This protein binds this small molecule.
Small molecule (SMILES): O=P(O)(O)OC[C@H]1O[C@H](O)[C@H](O)[C@@H](O)[C@@H]1O

Sequence of chain 1.I:
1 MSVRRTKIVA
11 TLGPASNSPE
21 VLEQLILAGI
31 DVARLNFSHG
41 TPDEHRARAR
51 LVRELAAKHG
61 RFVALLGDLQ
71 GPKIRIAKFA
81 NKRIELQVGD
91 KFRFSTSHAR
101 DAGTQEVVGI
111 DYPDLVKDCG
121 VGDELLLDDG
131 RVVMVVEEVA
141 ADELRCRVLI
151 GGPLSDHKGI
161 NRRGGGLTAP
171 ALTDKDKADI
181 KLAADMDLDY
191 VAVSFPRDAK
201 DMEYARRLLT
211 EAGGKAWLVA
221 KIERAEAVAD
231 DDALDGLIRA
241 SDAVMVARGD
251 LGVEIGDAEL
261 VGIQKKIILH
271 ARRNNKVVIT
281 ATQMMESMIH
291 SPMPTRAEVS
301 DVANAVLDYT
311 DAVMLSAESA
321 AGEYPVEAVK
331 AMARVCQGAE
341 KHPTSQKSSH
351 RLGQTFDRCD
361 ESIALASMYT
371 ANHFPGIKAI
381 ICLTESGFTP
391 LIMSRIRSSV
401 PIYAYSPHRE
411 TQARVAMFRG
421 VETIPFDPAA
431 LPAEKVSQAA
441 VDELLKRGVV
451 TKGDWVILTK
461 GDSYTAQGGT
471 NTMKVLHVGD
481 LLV

Binding-site contacts:
Ligand atom O3P contacts residue THR384 of chain 1.I at 2.3 Å (h-bond).
Ligand atom C1 contacts residue THR384 of chain 1.I at 3.7 Å.
Ligand atom C5 contacts residue GLU385 of chain 1.I at 3.9 Å.
Ligand atom C5 contacts residue ALA466 of chain 1.I at 3.6 Å (hydrophobic).
Ligand atom C3 contacts residue SER463 of chain 1.I at 3.3 Å.
Ligand atom O2P contacts residue GLN467 of chain 1.I at 3.0 Å.
Ligand atom O4 contacts residue THR470 of chain 1.I at 3.9 Å.
Ligand atom O4 contacts residue ALA466 of chain 1.I at 3.2 Å (h-bond).
Ligand atom O5 contacts residue THR384 of chain 1.I at 3.2 Å.
Ligand atom O3 contacts residue ASP462 of chain 1.I at 3.8 Å.
Ligand atom O2 contacts residue TYR464 of chain 1.I at 3.3 Å.
Ligand atom O2 contacts residue LEU383 of chain 1.I at 3.5 Å.
Ligand atom O4 contacts residue GLY469 of chain 1.I at 3.5 Å (h-bond).
Ligand atom C4 contacts residue ALA466 of chain 1.I at 3.9 Å (hydrophobic).
Ligand atom O2P contacts residue PHE388 of chain 1.I at 3.9 Å.
Ligand atom O2P contacts residue SER386 of chain 1.I at 2.5 Å (h-bond).
Ligand atom P contacts residue THR384 of chain 1.I at 3.4 Å.
Ligand atom O5 contacts residue GLU385 of chain 1.I at 3.3 Å (salt-bridge).
Ligand atom O6 contacts residue THR384 of chain 1.I at 3.6 Å (h-bond).
Ligand atom O2 contacts residue LYS460 of chain 1.I at 3.9 Å.
Ligand atom O5 contacts residue LEU383 of chain 1.I at 3.0 Å (h-bond).
Ligand atom O3 contacts residue GLY461 of chain 1.I at 2.8 Å (h-bond).
Ligand atom C2 contacts residue LEU383 of chain 1.I at 3.4 Å (hydrophobic).
Ligand atom C2 contacts residue GLY461 of chain 1.I at 3.8 Å.
Ligand atom C6 contacts residue THR470 of chain 1.I at 3.8 Å.
Ligand atom P contacts residue SER386 of chain 1.I at 3.9 Å.
Ligand atom P contacts residue THR389 of chain 1.I at 3.9 Å.
Ligand atom O3 contacts residue SER463 of chain 1.I at 2.6 Å (h-bond).
Ligand atom O1 contacts residue GLU385 of chain 1.I at 3.4 Å (salt-bridge).
Ligand atom O3P contacts residue GLU385 of chain 1.I at 4.0 Å.
Ligand atom C3 contacts residue GLY461 of chain 1.I at 3.6 Å.
Ligand atom O3P contacts residue PHE388 of chain 1.I at 3.5 Å (h-bond).
Ligand atom C1 contacts residue GLU385 of chain 1.I at 3.9 Å.
Ligand atom O3P contacts residue THR389 of chain 1.I at 3.1 Å (h-bond).
Ligand atom O6 contacts residue GLU385 of chain 1.I at 3.1 Å (salt-bridge).
Ligand atom O1P contacts residue GLY468 of chain 1.I at 3.2 Å (h-bond).
Ligand atom C1 contacts residue LEU383 of chain 1.I at 3.1 Å (hydrophobic).
Ligand atom O1P contacts residue THR389 of chain 1.I at 3.6 Å.
Ligand atom C6 contacts residue GLY468 of chain 1.I at 3.7 Å.
Ligand atom O2P contacts residue THR384 of chain 1.I at 3.9 Å.